Binding-site contacts:
Ligand atom C02 contacts residue TRP268 of chain 1.A at 3.8 Å (hydrophobic).
Ligand atom N07 contacts residue GLY233 of chain 1.A at 3.8 Å.
Ligand atom C03 contacts residue LYS265 of chain 1.A at 3.6 Å.
Ligand atom C02 contacts residue GLY264 of chain 1.A at 3.9 Å.
Ligand atom F01 contacts residue TRP268 of chain 1.A at 4.2 Å.
Ligand atom C08 contacts residue TRP268 of chain 1.A at 3.6 Å (hydrophobic).
Ligand atom N09 contacts residue TRP268 of chain 1.A at 3.8 Å.
Ligand atom O11 contacts residue TRP268 of chain 1.A at 3.8 Å.
Ligand atom F01 contacts residue LYS265 of chain 1.A at 4.4 Å.
Ligand atom C08 contacts residue GLY233 of chain 1.A at 3.5 Å.
Ligand atom F01 contacts residue GLY264 of chain 1.A at 3.4 Å.
Ligand atom C03 contacts residue TRP268 of chain 1.A at 4.0 Å (hydrophobic).
Ligand atom C04 contacts residue TRP268 of chain 1.A at 4.3 Å (hydrophobic).
Ligand atom C04 contacts residue LYS265 of chain 1.A at 3.7 Å.
Ligand atom N07 contacts residue TRP268 of chain 1.A at 3.5 Å (h-bond).
Ligand atom C03 contacts residue GLY264 of chain 1.A at 3.8 Å.
Ligand atom C12 contacts residue TRP268 of chain 1.A at 3.7 Å (hydrophobic).
Ligand atom C06 contacts residue TRP268 of chain 1.A at 3.6 Å (hydrophobic).
Ligand atom C08 contacts residue MET232 of chain 1.A at 4.4 Å (hydrophobic).
Ligand atom C10 contacts residue TRP268 of chain 1.A at 3.7 Å (hydrophobic).
Ligand atom C05 contacts residue TRP268 of chain 1.A at 3.8 Å (hydrophobic).

Sequence of chain 1.A:
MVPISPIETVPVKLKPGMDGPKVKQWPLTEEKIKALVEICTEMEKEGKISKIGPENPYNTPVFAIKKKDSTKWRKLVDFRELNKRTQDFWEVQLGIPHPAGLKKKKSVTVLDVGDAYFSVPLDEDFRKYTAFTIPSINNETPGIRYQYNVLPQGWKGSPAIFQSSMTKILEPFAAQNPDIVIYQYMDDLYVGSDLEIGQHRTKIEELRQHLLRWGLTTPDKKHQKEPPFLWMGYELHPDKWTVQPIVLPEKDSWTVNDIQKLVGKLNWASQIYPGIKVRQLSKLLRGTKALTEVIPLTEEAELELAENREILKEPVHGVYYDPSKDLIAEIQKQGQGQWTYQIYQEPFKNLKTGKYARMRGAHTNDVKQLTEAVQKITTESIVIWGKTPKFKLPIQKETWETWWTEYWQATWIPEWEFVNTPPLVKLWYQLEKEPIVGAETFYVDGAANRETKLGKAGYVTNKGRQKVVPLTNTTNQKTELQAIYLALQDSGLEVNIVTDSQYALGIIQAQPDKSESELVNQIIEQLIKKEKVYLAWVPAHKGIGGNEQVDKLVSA

A protein and the small-molecule ligand that binds it are described below.
Small molecule (SMILES): OC1NC=Nc2cccc(F)c21